The small molecule below binds the protein below.
Small molecule (SMILES): COc1ccc(/C=C2/C(=O)Nc3ccccc3C(=O)N2C)cc1

Binding-site contacts:
Ligand atom C13 contacts residue ILE72 of chain 1.A at 3.5 Å (hydrophobic).
Ligand atom C10 contacts residue HIS134 of chain 1.A at 3.3 Å.
Ligand atom C23 contacts residue ASN70 of chain 1.A at 4.1 Å.
Ligand atom C12 contacts residue ILE72 of chain 1.A at 3.7 Å (hydrophobic).
Ligand atom C13 contacts residue LEU73 of chain 1.A at 3.9 Å (hydrophobic).
Ligand atom C9 contacts residue TRS1 of chain 1.D at 3.6 Å.
Ligand atom C2 contacts residue MET118 of chain 1.A at 3.9 Å (hydrophobic).
Ligand atom C2 contacts residue TRS1 of chain 1.D at 3.8 Å.
Ligand atom C1 contacts residue MET118 of chain 1.A at 3.3 Å (hydrophobic).
Ligand atom C14 contacts residue GLN131 of chain 1.A at 4.0 Å.
Ligand atom C23 contacts residue ILE72 of chain 1.A at 3.7 Å (hydrophobic).
Ligand atom C20 contacts residue MET118 of chain 1.A at 3.3 Å (hydrophobic).
Ligand atom O5 contacts residue ASN70 of chain 1.A at 2.9 Å (h-bond).
Ligand atom C14 contacts residue ILE72 of chain 1.A at 3.8 Å (hydrophobic).
Ligand atom C8 contacts residue TRS1 of chain 1.D at 3.5 Å.
Ligand atom C1 contacts residue TRS1 of chain 1.D at 3.8 Å.
Ligand atom C13 contacts residue GLN131 of chain 1.A at 3.5 Å.
Ligand atom C1 contacts residue MET122 of chain 1.A at 4.0 Å (hydrophobic).
Ligand atom O21 contacts residue GLN131 of chain 1.A at 3.5 Å.
Ligand atom O16 contacts residue ASP136 of chain 1.A at 3.6 Å.
Ligand atom O21 contacts residue PRO132 of chain 1.A at 3.3 Å.
Ligand atom C12 contacts residue GLN131 of chain 1.A at 3.8 Å.
Ligand atom C1 contacts residue THR227 of chain 1.A at 3.9 Å.
Ligand atom C11 contacts residue HIS134 of chain 1.A at 3.5 Å.
Ligand atom C1 contacts residue LEU79 of chain 1.A at 4.0 Å (hydrophobic).
Ligand atom C23 contacts residue PHE139 of chain 1.A at 3.7 Å (hydrophobic).
Ligand atom C14 contacts residue LEU73 of chain 1.A at 3.9 Å (hydrophobic).
Ligand atom O16 contacts residue MET137 of chain 1.A at 3.2 Å (h-bond).
Ligand atom C20 contacts residue THR227 of chain 1.A at 4.0 Å.
Ligand atom C8 contacts residue ASP136 of chain 1.A at 4.1 Å.
Ligand atom O16 contacts residue PHE139 of chain 1.A at 3.8 Å.
Ligand atom C22 contacts residue ILE72 of chain 1.A at 3.5 Å (hydrophobic).
Ligand atom C9 contacts residue HIS134 of chain 1.A at 3.9 Å.
Ligand atom C22 contacts residue PRO132 of chain 1.A at 4.0 Å (hydrophobic).
Ligand atom C2 contacts residue LEU79 of chain 1.A at 3.8 Å (hydrophobic).
Ligand atom C22 contacts residue GLN131 of chain 1.A at 3.7 Å.
Ligand atom C19 contacts residue MET118 of chain 1.A at 3.8 Å (hydrophobic).
Ligand atom C14 contacts residue TRS1 of chain 1.D at 4.0 Å.
Ligand atom O5 contacts residue LEU73 of chain 1.A at 3.8 Å.
Ligand atom C8 contacts residue HIS134 of chain 1.A at 3.9 Å.

Sequence of chain 1.A:
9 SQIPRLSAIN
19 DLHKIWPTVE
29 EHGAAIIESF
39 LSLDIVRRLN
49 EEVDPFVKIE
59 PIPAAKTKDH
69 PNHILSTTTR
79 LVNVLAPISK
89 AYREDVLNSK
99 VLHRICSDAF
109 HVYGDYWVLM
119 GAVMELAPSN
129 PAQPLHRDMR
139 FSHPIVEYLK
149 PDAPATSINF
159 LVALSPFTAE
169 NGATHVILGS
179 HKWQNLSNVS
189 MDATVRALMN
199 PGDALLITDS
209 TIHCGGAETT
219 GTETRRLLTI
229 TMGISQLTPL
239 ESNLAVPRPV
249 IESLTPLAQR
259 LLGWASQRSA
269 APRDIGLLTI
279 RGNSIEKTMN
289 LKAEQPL

Sequence of chain 2.A:
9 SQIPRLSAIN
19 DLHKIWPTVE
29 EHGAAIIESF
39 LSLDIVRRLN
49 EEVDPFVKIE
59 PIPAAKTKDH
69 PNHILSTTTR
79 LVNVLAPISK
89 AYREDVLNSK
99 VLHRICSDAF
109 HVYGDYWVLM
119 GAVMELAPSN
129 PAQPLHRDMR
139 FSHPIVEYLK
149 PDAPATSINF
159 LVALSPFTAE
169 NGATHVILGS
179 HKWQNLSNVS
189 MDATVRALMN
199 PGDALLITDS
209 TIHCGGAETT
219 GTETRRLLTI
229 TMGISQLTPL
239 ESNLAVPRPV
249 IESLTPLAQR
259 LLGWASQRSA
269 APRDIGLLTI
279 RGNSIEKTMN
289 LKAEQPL